Binding-site contacts:
Ligand atom NE contacts residue ALA793 of chain 1.G at 3.8 Å.
Ligand atom C contacts residue ASP1041 of chain 1.G at 4.0 Å.
Ligand atom OXT contacts residue THR1042 of chain 1.G at 2.8 Å (h-bond).
Ligand atom C contacts residue TYR1040 of chain 1.G at 3.9 Å (hydrophobic).
Ligand atom N contacts residue HIS1039 of chain 1.G at 3.9 Å.
Ligand atom CG contacts residue LEU907 of chain 1.G at 4.2 Å (hydrophobic).
Ligand atom NE contacts residue GLU892 of chain 1.G at 2.4 Å (salt-bridge).
Ligand atom CG contacts residue GLU783 of chain 1.G at 4.0 Å.
Ligand atom CG contacts residue GLU892 of chain 1.G at 4.0 Å.
Ligand atom OXT contacts residue LEU907 of chain 1.G at 3.5 Å.
Ligand atom O contacts residue GLU783 of chain 1.G at 4.4 Å.
Ligand atom N contacts residue TYR1040 of chain 1.G at 2.6 Å (h-bond).
Ligand atom CD contacts residue GLU783 of chain 1.G at 3.1 Å.
Ligand atom O contacts residue TYR1040 of chain 1.G at 4.0 Å.
Ligand atom CD contacts residue VAL893 of chain 1.G at 4.1 Å (hydrophobic).
Ligand atom NE contacts residue VAL893 of chain 1.G at 3.7 Å.
Ligand atom C contacts residue THR1042 of chain 1.G at 3.5 Å.
Ligand atom CD contacts residue LEU907 of chain 1.G at 3.6 Å (hydrophobic).
Ligand atom N contacts residue ASP1041 of chain 1.G at 3.4 Å (salt-bridge).
Ligand atom NE contacts residue SER792 of chain 1.G at 4.2 Å.
Ligand atom OXT contacts residue TYR1040 of chain 1.G at 4.0 Å.
Ligand atom CD contacts residue ASP791 of chain 1.G at 3.0 Å.
Ligand atom C contacts residue LEU907 of chain 1.G at 3.6 Å (hydrophobic).
Ligand atom OXT contacts residue ASP1041 of chain 1.G at 4.5 Å.
Ligand atom CA contacts residue TYR1040 of chain 1.G at 3.7 Å (hydrophobic).
Ligand atom CD contacts residue LEU895 of chain 1.G at 4.3 Å (hydrophobic).
Ligand atom CB contacts residue LEU907 of chain 1.G at 4.3 Å (hydrophobic).
Ligand atom CG contacts residue LEU895 of chain 1.G at 3.7 Å (hydrophobic).
Ligand atom CB contacts residue ASP1041 of chain 1.G at 4.3 Å.
Ligand atom O contacts residue LEU907 of chain 1.G at 3.9 Å.
Ligand atom CA contacts residue ASP1041 of chain 1.G at 4.3 Å.
Ligand atom O contacts residue ASP1041 of chain 1.G at 3.3 Å.
Ligand atom NE contacts residue ASP791 of chain 1.G at 2.9 Å (salt-bridge).
Ligand atom CB contacts residue GLU892 of chain 1.G at 4.2 Å.
Ligand atom O contacts residue THR1043 of chain 1.G at 4.3 Å.
Ligand atom NE contacts residue GLU783 of chain 1.G at 3.0 Å (salt-bridge).
Ligand atom CG contacts residue ASP791 of chain 1.G at 4.4 Å.
Ligand atom O contacts residue THR1042 of chain 1.G at 2.9 Å (h-bond).
Ligand atom CD contacts residue GLU892 of chain 1.G at 3.7 Å.
Ligand atom CB contacts residue GLU783 of chain 1.G at 3.8 Å.

Sequence of chain 1.G:
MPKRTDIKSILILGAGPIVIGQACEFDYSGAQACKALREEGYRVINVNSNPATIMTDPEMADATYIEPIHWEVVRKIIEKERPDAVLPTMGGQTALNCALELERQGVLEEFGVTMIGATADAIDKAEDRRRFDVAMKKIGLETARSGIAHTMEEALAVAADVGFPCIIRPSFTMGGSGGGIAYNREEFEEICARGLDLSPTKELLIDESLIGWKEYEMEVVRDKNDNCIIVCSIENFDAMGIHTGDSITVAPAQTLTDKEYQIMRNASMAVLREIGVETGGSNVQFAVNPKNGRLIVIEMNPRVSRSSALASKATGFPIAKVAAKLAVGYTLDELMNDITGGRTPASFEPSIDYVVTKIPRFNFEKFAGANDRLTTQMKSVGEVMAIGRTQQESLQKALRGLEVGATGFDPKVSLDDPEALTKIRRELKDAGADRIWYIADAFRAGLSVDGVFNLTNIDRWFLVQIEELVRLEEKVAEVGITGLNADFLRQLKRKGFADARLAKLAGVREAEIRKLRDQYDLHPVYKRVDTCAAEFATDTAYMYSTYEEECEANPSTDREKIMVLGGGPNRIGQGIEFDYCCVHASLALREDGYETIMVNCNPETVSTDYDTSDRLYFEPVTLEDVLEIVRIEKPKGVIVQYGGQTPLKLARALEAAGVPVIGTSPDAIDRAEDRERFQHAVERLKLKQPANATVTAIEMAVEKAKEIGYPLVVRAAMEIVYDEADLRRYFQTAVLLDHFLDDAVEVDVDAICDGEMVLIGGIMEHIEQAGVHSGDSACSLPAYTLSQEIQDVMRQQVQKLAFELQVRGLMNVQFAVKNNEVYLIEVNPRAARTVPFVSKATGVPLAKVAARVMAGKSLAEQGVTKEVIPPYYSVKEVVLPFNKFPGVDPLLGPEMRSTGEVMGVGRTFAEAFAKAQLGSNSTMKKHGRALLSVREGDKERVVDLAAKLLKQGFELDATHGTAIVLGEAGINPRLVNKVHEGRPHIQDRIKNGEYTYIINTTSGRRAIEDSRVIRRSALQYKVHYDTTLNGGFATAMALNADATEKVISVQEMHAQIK

The protein below binds the small molecule below.
Small molecule (SMILES): NCCC[C@H](N)C(=O)O